Sequence of chain 2.A:
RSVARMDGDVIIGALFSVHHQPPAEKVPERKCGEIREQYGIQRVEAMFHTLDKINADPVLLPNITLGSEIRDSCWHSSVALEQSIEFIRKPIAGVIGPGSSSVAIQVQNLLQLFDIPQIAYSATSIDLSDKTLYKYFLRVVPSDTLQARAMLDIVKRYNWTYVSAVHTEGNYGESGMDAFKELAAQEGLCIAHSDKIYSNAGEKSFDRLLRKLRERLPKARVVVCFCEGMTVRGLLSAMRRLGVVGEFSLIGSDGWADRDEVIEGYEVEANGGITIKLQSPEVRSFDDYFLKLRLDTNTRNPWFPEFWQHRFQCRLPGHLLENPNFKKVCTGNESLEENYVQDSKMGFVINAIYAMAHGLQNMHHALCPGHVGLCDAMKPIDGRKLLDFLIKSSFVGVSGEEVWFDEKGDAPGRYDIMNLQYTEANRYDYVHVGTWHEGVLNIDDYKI

Binding-site contacts:
Ligand atom CA contacts residue TYR204 of chain 2.A at 3.5 Å (hydrophobic).
Ligand atom OE2 contacts residue ARG291 of chain 2.A at 3.5 Å (salt-bridge).
Ligand atom C contacts residue SER133 of chain 2.A at 3.4 Å.
Ligand atom CD contacts residue LYS377 of chain 2.A at 3.8 Å.
Ligand atom OE1 contacts residue TYR42 of chain 2.A at 3.2 Å (h-bond).
Ligand atom OXT contacts residue SER154 of chain 2.A at 3.0 Å (h-bond).
Ligand atom C contacts residue ALA155 of chain 2.A at 4.4 Å (hydrophobic).
Ligand atom OE2 contacts residue GLY287 of chain 2.A at 3.9 Å.
Ligand atom N contacts residue SER154 of chain 2.A at 3.0 Å (h-bond).
Ligand atom OE1 contacts residue SER154 of chain 2.A at 3.7 Å.
Ligand atom OXT contacts residue ALA155 of chain 2.A at 3.3 Å.
Ligand atom CB contacts residue SER154 of chain 2.A at 3.7 Å.
Ligand atom C contacts residue SER154 of chain 2.A at 3.6 Å.
Ligand atom OXT contacts residue GLY131 of chain 2.A at 4.2 Å.
Ligand atom O contacts residue TYR204 of chain 2.A at 3.3 Å.
Ligand atom N contacts residue ASP286 of chain 2.A at 2.7 Å (salt-bridge).
Ligand atom N contacts residue TYR204 of chain 2.A at 3.4 Å.
Ligand atom CG contacts residue ASP286 of chain 2.A at 3.4 Å.
Ligand atom O contacts residue SER132 of chain 2.A at 3.7 Å.
Ligand atom OXT contacts residue SER133 of chain 2.A at 2.7 Å (h-bond).
Ligand atom OE1 contacts residue LYS377 of chain 2.A at 3.6 Å.
Ligand atom CD contacts residue TRP78 of chain 2.A at 4.0 Å (hydrophobic).
Ligand atom C contacts residue SER132 of chain 2.A at 4.4 Å.
Ligand atom O contacts residue SER133 of chain 2.A at 3.3 Å (h-bond).
Ligand atom OE1 contacts residue TRP78 of chain 2.A at 3.9 Å.
Ligand atom CG contacts residue LYS377 of chain 2.A at 4.1 Å.
Ligand atom N contacts residue THR156 of chain 2.A at 2.9 Å (h-bond).
Ligand atom CG contacts residue GLY287 of chain 2.A at 4.0 Å.
Ligand atom CA contacts residue SER154 of chain 2.A at 3.6 Å.
Ligand atom OE2 contacts residue TRP78 of chain 2.A at 4.1 Å.
Ligand atom C contacts residue GLY131 of chain 2.A at 4.3 Å.
Ligand atom CA contacts residue THR156 of chain 2.A at 4.0 Å.
Ligand atom OXT contacts residue THR156 of chain 2.A at 3.0 Å (h-bond).
Ligand atom CD contacts residue TYR42 of chain 2.A at 3.4 Å (hydrophobic).
Ligand atom OXT contacts residue TYR204 of chain 2.A at 3.8 Å.
Ligand atom CA contacts residue ASP286 of chain 2.A at 3.8 Å.
Ligand atom C contacts residue THR156 of chain 2.A at 4.2 Å.
Ligand atom C contacts residue TYR204 of chain 2.A at 3.4 Å (hydrophobic).
Ligand atom CB contacts residue ASP286 of chain 2.A at 4.1 Å.
Ligand atom OE2 contacts residue TYR42 of chain 2.A at 3.0 Å (h-bond).

The protein below binds the small molecule below.
Small molecule (SMILES): N[C@@H](CCC(=O)O)C(=O)O